Sequence of chain 42.E:
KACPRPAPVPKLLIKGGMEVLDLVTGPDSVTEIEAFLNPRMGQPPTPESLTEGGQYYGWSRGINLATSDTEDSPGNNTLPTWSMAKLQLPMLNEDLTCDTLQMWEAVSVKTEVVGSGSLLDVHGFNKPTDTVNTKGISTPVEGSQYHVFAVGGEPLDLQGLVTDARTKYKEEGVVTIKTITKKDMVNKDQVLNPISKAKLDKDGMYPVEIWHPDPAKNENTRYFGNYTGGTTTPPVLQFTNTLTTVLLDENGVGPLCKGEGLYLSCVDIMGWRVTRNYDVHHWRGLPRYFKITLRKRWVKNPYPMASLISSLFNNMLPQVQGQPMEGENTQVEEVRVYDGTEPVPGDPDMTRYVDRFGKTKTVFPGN

This small molecule binds to this protein.
Small molecule (SMILES): CC(=O)N[C@H]1[C@H]([C@H](O)[C@H](O)CO)O[C@@](O[C@H]2[C@@H](O)[C@@H](CO)O[C@@H](O[C@H]3[C@H](O)[C@@H](O)[C@H](O)O[C@@H]3CO)[C@@H]2O)(C(=O)O)C[C@@H]1O

Sequence of chain 42.D:
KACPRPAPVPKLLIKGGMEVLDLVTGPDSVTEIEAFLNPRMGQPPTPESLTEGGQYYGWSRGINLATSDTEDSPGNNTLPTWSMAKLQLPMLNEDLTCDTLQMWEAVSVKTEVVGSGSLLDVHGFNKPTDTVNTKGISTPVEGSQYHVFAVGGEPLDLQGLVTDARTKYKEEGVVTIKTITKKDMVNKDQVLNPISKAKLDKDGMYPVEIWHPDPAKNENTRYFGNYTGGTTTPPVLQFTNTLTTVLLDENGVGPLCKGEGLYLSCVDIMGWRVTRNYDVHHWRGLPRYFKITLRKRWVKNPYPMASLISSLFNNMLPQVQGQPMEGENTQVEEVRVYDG

Binding-site contacts:
Ligand atom O4 contacts residue ILE79 of chain 42.D at 4.2 Å.
Ligand atom O4 contacts residue THR291 of chain 42.D at 4.0 Å.
Ligand atom O1B contacts residue TYR72 of chain 42.D at 4.0 Å.
Ligand atom C11 contacts residue ASP85 of chain 42.E at 3.6 Å.
Ligand atom O3 contacts residue ASN80 of chain 42.D at 3.8 Å.
Ligand atom C6 contacts residue ASN93 of chain 42.D at 3.2 Å.
Ligand atom C6 contacts residue THR94 of chain 42.D at 4.2 Å.
Ligand atom O6 contacts residue ASN93 of chain 42.D at 3.4 Å (h-bond).
Ligand atom O4 contacts residue ARG77 of chain 42.D at 4.3 Å.
Ligand atom C3 contacts residue ARG77 of chain 42.D at 3.4 Å.
Ligand atom C10 contacts residue TYR72 of chain 42.D at 3.8 Å (hydrophobic).
Ligand atom O4 contacts residue HIS298 of chain 42.D at 2.6 Å (h-bond).
Ligand atom C11 contacts residue TYR72 of chain 42.D at 4.0 Å (hydrophobic).
Ligand atom O8 contacts residue ARG77 of chain 42.D at 3.6 Å.
Ligand atom O10 contacts residue THR291 of chain 42.D at 3.8 Å.
Ligand atom C4 contacts residue VAL296 of chain 42.D at 4.2 Å (hydrophobic).
Ligand atom O4 contacts residue GLY78 of chain 42.D at 3.1 Å (h-bond).
Ligand atom N5 contacts residue TYR72 of chain 42.D at 3.0 Å (h-bond).
Ligand atom C4 contacts residue ARG77 of chain 42.D at 4.1 Å.
Ligand atom O3 contacts residue GLY78 of chain 42.D at 3.8 Å.
Ligand atom O1A contacts residue TYR72 of chain 42.D at 3.3 Å.
Ligand atom C4 contacts residue GLY78 of chain 42.D at 3.8 Å.
Ligand atom C4 contacts residue TYR72 of chain 42.D at 3.4 Å (hydrophobic).
Ligand atom C4 contacts residue HIS298 of chain 42.D at 3.7 Å.
Ligand atom O1B contacts residue ARG77 of chain 42.D at 2.8 Å (salt-bridge).
Ligand atom O4 contacts residue VAL296 of chain 42.D at 4.0 Å.
Ligand atom C5 contacts residue TYR72 of chain 42.D at 3.6 Å (hydrophobic).
Ligand atom C3 contacts residue HIS298 of chain 42.D at 3.9 Å.
Ligand atom O3 contacts residue VAL296 of chain 42.D at 4.3 Å.
Ligand atom O8 contacts residue TYR72 of chain 42.D at 3.7 Å.
Ligand atom O1A contacts residue GLY78 of chain 42.D at 4.1 Å.
Ligand atom C3 contacts residue GLY78 of chain 42.D at 4.0 Å.
Ligand atom C1 contacts residue TYR72 of chain 42.D at 3.8 Å (hydrophobic).
Ligand atom O3 contacts residue ARG77 of chain 42.D at 4.3 Å.
Ligand atom O1A contacts residue ARG77 of chain 42.D at 2.8 Å (salt-bridge).
Ligand atom C1 contacts residue ARG77 of chain 42.D at 3.4 Å.
Ligand atom C6 contacts residue TYR72 of chain 42.D at 3.8 Å (hydrophobic).
Ligand atom O4 contacts residue TYR72 of chain 42.D at 3.9 Å.
Ligand atom C2 contacts residue ARG77 of chain 42.D at 4.0 Å.
Ligand atom C3 contacts residue VAL296 of chain 42.D at 3.5 Å (hydrophobic).